Binding-site contacts:
Ligand atom C5 contacts residue ASN308 of chain 1.M at 3.7 Å.
Ligand atom C3 contacts residue ASN308 of chain 1.M at 3.8 Å.
Ligand atom C3 contacts residue TRP364 of chain 1.M at 4.3 Å (hydrophobic).
Ligand atom C1 contacts residue ASN308 of chain 1.M at 1.4 Å.
Ligand atom N2 contacts residue TRP364 of chain 1.M at 3.5 Å.
Ligand atom C2 contacts residue TRP364 of chain 1.M at 3.6 Å (hydrophobic).
Ligand atom O7 contacts residue ASN308 of chain 1.M at 3.5 Å (h-bond).
Ligand atom C4 contacts residue ASN308 of chain 1.M at 4.3 Å.
Ligand atom C7 contacts residue ASN308 of chain 1.M at 3.4 Å.
Ligand atom C2 contacts residue ASN308 of chain 1.M at 2.5 Å.
Ligand atom C8 contacts residue ASN308 of chain 1.M at 4.4 Å.
Ligand atom O3 contacts residue TRP364 of chain 1.M at 3.5 Å.
Ligand atom N2 contacts residue ASN308 of chain 1.M at 2.9 Å (h-bond).
Ligand atom O5 contacts residue ASN308 of chain 1.M at 2.4 Å (h-bond).

This small molecule binds to this protein.
Small molecule (SMILES): CC(=O)N[C@@H]1[C@@H](O)[C@H](O)[C@@H](CO)O[C@H]1O

Sequence of chain 1.M:
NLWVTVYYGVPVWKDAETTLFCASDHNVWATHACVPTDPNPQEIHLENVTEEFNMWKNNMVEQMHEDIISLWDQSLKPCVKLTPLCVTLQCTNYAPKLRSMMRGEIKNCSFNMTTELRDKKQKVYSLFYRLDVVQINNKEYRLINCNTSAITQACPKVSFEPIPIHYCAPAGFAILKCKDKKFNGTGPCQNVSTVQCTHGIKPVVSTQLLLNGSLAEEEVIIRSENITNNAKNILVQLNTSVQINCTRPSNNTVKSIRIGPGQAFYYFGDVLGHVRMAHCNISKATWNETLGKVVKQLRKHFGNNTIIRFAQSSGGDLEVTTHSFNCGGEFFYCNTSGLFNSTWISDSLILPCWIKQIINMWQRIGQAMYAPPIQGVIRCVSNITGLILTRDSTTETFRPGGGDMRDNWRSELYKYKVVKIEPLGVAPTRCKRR